Binding-site contacts:
Ligand atom CE1 contacts residue LEU348 of chain 27.Q at 3.9 Å (hydrophobic).
Ligand atom O contacts residue ALA857 of chain 27.Q at 4.0 Å.
Ligand atom N contacts residue ARG649 of chain 27.Q at 4.1 Å.
Ligand atom CG contacts residue ASN617 of chain 27.Q at 4.1 Å.
Ligand atom CA contacts residue TYR619 of chain 27.Q at 3.9 Å (hydrophobic).
Ligand atom CA contacts residue TYR619 of chain 27.Q at 3.8 Å (hydrophobic).
Ligand atom C contacts residue TYR619 of chain 27.Q at 3.1 Å (hydrophobic).
Ligand atom CB contacts residue ALA857 of chain 27.Q at 3.9 Å (hydrophobic).
Ligand atom CG contacts residue TYR619 of chain 27.Q at 3.8 Å (hydrophobic).
Ligand atom CA contacts residue CYS621 of chain 27.Q at 3.7 Å (hydrophobic).
Ligand atom CD2 contacts residue GLU894 of chain 27.Q at 3.7 Å.
Ligand atom N contacts residue TYR619 of chain 27.Q at 3.6 Å.
Ligand atom CD contacts residue ASN617 of chain 27.Q at 3.2 Å.
Ligand atom ND1 contacts residue LEU620 of chain 27.Q at 3.0 Å.
Ligand atom CB contacts residue ARG649 of chain 27.Q at 3.6 Å.
Ligand atom CB contacts residue TYR619 of chain 27.Q at 3.8 Å (hydrophobic).
Ligand atom O contacts residue ARG845 of chain 27.Q at 3.8 Å.
Ligand atom N contacts residue ASN617 of chain 27.Q at 3.6 Å.
Ligand atom CE1 contacts residue MET843 of chain 27.Q at 3.6 Å (hydrophobic).
Ligand atom CD2 contacts residue ARG845 of chain 27.Q at 3.5 Å.
Ligand atom CD contacts residue CYS621 of chain 27.Q at 3.6 Å (hydrophobic).
Ligand atom N contacts residue TYR619 of chain 27.Q at 3.5 Å (h-bond).
Ligand atom CE1 contacts residue LEU620 of chain 27.Q at 3.5 Å (hydrophobic).
Ligand atom O contacts residue ARG649 of chain 27.Q at 3.9 Å.
Ligand atom CD contacts residue ARG46 of chain 27.S at 4.1 Å.
Ligand atom NE2 contacts residue GLU894 of chain 27.Q at 4.1 Å.
Ligand atom CB contacts residue GLU894 of chain 27.Q at 3.5 Å.
Ligand atom CG contacts residue GLU894 of chain 27.Q at 3.9 Å.
Ligand atom O contacts residue TYR619 of chain 27.Q at 2.6 Å.
Ligand atom CD contacts residue ASP897 of chain 27.Q at 3.5 Å.
Ligand atom CA contacts residue ARG649 of chain 27.Q at 3.4 Å.
Ligand atom CG contacts residue PHE896 of chain 27.Q at 3.0 Å (hydrophobic).
Ligand atom CB contacts residue TYR619 of chain 27.Q at 3.0 Å (hydrophobic).
Ligand atom CD contacts residue PHE896 of chain 27.Q at 4.1 Å (hydrophobic).
Ligand atom N contacts residue CYS621 of chain 27.Q at 2.9 Å (h-bond).
Ligand atom CG contacts residue ARG46 of chain 27.S at 3.9 Å.
Ligand atom CB contacts residue PHE896 of chain 27.Q at 3.3 Å (hydrophobic).
Ligand atom C contacts residue ARG845 of chain 27.Q at 3.6 Å.
Ligand atom CB contacts residue ARG649 of chain 27.Q at 4.1 Å.
Ligand atom N contacts residue ASP618 of chain 27.Q at 3.9 Å.

Sequence of chain 27.S:
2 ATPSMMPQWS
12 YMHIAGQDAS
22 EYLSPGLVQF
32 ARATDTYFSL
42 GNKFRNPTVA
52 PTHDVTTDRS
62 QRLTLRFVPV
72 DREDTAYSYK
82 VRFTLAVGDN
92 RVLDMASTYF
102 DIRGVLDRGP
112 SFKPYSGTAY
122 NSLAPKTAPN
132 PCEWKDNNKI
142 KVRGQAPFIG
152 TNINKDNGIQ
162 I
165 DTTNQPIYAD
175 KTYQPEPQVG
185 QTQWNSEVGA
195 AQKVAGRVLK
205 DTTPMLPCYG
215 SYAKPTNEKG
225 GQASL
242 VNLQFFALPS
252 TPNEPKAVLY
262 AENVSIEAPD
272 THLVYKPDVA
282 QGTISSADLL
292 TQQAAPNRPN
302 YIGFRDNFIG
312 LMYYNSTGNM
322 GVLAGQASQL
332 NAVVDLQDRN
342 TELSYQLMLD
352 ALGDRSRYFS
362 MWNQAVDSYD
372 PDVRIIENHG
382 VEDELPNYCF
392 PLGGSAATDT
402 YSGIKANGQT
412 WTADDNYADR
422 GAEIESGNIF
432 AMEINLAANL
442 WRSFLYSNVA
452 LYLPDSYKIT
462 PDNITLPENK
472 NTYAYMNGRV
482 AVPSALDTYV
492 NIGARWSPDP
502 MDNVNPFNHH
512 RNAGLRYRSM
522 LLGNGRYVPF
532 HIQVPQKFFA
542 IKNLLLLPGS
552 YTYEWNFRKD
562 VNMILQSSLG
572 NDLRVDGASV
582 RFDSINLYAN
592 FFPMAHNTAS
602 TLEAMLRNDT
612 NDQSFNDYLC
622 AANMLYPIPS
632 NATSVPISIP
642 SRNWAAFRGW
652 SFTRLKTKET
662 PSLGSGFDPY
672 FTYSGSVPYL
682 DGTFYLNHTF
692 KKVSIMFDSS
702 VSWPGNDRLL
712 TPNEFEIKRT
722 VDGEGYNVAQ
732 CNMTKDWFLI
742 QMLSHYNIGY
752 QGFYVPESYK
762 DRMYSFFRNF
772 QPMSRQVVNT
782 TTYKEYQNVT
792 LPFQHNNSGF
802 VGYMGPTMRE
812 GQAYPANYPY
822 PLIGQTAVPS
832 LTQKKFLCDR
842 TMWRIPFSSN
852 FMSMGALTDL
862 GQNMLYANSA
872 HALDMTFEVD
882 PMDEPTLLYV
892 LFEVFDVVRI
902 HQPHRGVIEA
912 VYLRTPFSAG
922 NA

Sequence of chain 27.Q:
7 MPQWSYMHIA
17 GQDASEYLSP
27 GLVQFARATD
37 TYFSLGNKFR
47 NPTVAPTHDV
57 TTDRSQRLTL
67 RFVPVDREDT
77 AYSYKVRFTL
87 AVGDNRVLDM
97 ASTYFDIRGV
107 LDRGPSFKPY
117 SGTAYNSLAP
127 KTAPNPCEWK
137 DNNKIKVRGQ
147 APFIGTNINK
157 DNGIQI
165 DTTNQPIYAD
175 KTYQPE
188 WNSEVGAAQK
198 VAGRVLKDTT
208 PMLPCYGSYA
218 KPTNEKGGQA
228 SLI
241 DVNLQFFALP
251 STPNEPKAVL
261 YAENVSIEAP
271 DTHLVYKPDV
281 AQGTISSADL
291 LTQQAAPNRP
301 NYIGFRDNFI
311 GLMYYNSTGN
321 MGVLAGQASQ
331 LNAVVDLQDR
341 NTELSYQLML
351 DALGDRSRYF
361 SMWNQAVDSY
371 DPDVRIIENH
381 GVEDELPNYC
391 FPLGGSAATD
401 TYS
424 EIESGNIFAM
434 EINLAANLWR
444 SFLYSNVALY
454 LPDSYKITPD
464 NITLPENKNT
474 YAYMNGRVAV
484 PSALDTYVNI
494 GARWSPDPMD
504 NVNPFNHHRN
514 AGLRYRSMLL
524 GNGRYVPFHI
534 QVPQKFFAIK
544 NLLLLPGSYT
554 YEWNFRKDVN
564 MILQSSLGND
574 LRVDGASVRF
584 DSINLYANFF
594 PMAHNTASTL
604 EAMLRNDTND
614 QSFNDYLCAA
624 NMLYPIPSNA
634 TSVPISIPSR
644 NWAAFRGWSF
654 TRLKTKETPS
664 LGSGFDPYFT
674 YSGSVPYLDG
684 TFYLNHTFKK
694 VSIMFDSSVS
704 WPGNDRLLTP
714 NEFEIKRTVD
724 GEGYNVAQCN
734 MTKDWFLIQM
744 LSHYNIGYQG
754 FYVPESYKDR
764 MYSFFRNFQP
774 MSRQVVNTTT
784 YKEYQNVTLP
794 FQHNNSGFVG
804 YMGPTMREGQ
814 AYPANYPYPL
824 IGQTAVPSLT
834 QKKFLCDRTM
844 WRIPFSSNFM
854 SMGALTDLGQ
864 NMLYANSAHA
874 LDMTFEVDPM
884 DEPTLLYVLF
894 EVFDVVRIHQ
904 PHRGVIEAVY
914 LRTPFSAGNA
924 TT

This small molecule binds to this protein.
Small molecule (SMILES): NC(N)=NCCC[C@H](NC(=O)[C@@H]1CCCN1)C(=O)N[C@H](C=O)CC1=NC=NC1